This small molecule binds to this protein.
Small molecule (SMILES): CC(=O)N[C@@H]1[C@@H](O)[C@H](O)[C@@H](CO)O[C@H]1O

Sequence of chain 24.A:
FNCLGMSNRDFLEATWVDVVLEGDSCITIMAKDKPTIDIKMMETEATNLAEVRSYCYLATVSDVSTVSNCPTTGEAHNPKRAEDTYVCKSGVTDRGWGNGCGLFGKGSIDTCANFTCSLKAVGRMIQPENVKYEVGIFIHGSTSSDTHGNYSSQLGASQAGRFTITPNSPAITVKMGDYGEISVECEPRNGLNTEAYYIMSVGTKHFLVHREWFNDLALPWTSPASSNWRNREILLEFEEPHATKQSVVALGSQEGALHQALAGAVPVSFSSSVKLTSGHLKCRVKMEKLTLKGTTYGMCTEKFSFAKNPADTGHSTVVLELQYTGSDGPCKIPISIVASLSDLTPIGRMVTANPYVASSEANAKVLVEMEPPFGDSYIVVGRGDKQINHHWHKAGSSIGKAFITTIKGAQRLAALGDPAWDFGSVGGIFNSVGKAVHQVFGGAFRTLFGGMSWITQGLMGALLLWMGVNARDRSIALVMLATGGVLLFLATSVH

Binding-site contacts:
Ligand atom C8 contacts residue SER66 of chain 24.A at 3.3 Å.
Ligand atom O5 contacts residue THR120 of chain 24.A at 3.2 Å (h-bond).
Ligand atom O6 contacts residue THR120 of chain 24.A at 3.1 Å (h-bond).
Ligand atom C5 contacts residue THR89 of chain 24.A at 4.5 Å.
Ligand atom C4 contacts residue ASN118 of chain 24.A at 4.2 Å.
Ligand atom C8 contacts residue ASN118 of chain 24.A at 3.6 Å.
Ligand atom N2 contacts residue ASN118 of chain 24.A at 2.9 Å (h-bond).
Ligand atom O7 contacts residue ASN118 of chain 24.A at 4.3 Å.
Ligand atom C6 contacts residue THR120 of chain 24.A at 3.4 Å.
Ligand atom C1 contacts residue THR89 of chain 24.A at 4.2 Å.
Ligand atom C5 contacts residue ASN118 of chain 24.A at 3.6 Å.
Ligand atom C7 contacts residue TYR90 of chain 24.A at 4.2 Å (hydrophobic).
Ligand atom C3 contacts residue ASN118 of chain 24.A at 3.8 Å.
Ligand atom C5 contacts residue THR120 of chain 24.A at 4.0 Å.
Ligand atom N2 contacts residue ASP67 of chain 24.A at 4.5 Å.
Ligand atom O7 contacts residue ASP67 of chain 24.A at 2.8 Å (salt-bridge).
Ligand atom C8 contacts residue ASP67 of chain 24.A at 3.3 Å.
Ligand atom C7 contacts residue ASP67 of chain 24.A at 3.3 Å.
Ligand atom O5 contacts residue ASN118 of chain 24.A at 2.4 Å (h-bond).
Ligand atom C7 contacts residue ASN118 of chain 24.A at 3.4 Å.
Ligand atom C6 contacts residue PHE119 of chain 24.A at 4.2 Å (hydrophobic).
Ligand atom C1 contacts residue ASN118 of chain 24.A at 1.4 Å.
Ligand atom N2 contacts residue TYR90 of chain 24.A at 4.2 Å.
Ligand atom C2 contacts residue ASN118 of chain 24.A at 2.4 Å.
Ligand atom O5 contacts residue THR89 of chain 24.A at 4.5 Å.
Ligand atom O6 contacts residue THR89 of chain 24.A at 4.0 Å.
Ligand atom O6 contacts residue PHE119 of chain 24.A at 3.0 Å (h-bond).
Ligand atom C1 contacts residue THR120 of chain 24.A at 4.4 Å.
Ligand atom O7 contacts residue TYR90 of chain 24.A at 3.8 Å.
Ligand atom O5 contacts residue PHE119 of chain 24.A at 4.1 Å.